Binding-site contacts:
Ligand atom CG contacts residue ALA88 of chain 3.A at 3.8 Å (hydrophobic).
Ligand atom CG contacts residue TYR42 of chain 1.A at 3.6 Å (hydrophobic).
Ligand atom C contacts residue SER33 of chain 1.A at 3.2 Å.
Ligand atom OE1 contacts residue TRP67 of chain 1.A at 3.8 Å.
Ligand atom NE2 contacts residue TRP67 of chain 1.A at 3.5 Å.
Ligand atom CA contacts residue LEA1 of chain 1.E at 3.6 Å.
Ligand atom CA contacts residue ALA34 of chain 1.A at 3.6 Å (hydrophobic).
Ligand atom CE1 contacts residue TRP67 of chain 1.A at 3.4 Å (hydrophobic).
Ligand atom CB contacts residue TRP108 of chain 4.B at 3.6 Å (hydrophobic).
Ligand atom O contacts residue ALA34 of chain 1.A at 3.4 Å.
Ligand atom OE1 contacts residue THR78 of chain 1.A at 2.6 Å (h-bond).
Ligand atom CB contacts residue LEA1 of chain 1.E at 2.8 Å.
Ligand atom CB contacts residue TYR42 of chain 1.A at 3.7 Å (hydrophobic).
Ligand atom NE2 contacts residue TRP96 of chain 1.A at 3.3 Å.
Ligand atom O contacts residue LEA1 of chain 1.E at 3.5 Å.
Ligand atom N contacts residue LEA1 of chain 1.E at 3.6 Å.
Ligand atom N contacts residue ALA34 of chain 1.A at 3.8 Å.
Ligand atom NE2 contacts residue SER76 of chain 1.A at 3.1 Å (h-bond).
Ligand atom CD contacts residue THR78 of chain 1.A at 3.8 Å.
Ligand atom CD contacts residue LEA1 of chain 1.E at 3.6 Å.
Ligand atom CB contacts residue TRP67 of chain 1.A at 3.8 Å (hydrophobic).
Ligand atom CB contacts residue TRP67 of chain 1.A at 3.7 Å (hydrophobic).
Ligand atom SG contacts residue LEA1 of chain 1.E at 1.8 Å.
Ligand atom CD contacts residue ALA34 of chain 1.A at 3.7 Å (hydrophobic).
Ligand atom O contacts residue TRP67 of chain 1.A at 3.6 Å.
Ligand atom C contacts residue LEA1 of chain 1.E at 3.1 Å.
Ligand atom CG contacts residue VAL35 of chain 1.A at 3.5 Å (hydrophobic).
Ligand atom CG contacts residue TRP67 of chain 1.A at 3.4 Å (hydrophobic).
Ligand atom CA contacts residue TRP108 of chain 4.B at 3.4 Å (hydrophobic).
Ligand atom CA contacts residue LEA1 of chain 1.E at 2.4 Å.
Ligand atom OE1 contacts residue LEU98 of chain 1.A at 3.7 Å.
Ligand atom N contacts residue LEA1 of chain 1.E at 1.3 Å.
Ligand atom CA contacts residue SER33 of chain 1.A at 3.3 Å.
Ligand atom O contacts residue SER33 of chain 1.A at 3.7 Å.
Ligand atom O contacts residue SER33 of chain 1.A at 3.1 Å (h-bond).
Ligand atom CD contacts residue ALA88 of chain 3.A at 3.3 Å (hydrophobic).
Ligand atom CG contacts residue ALA34 of chain 1.A at 3.2 Å (hydrophobic).
Ligand atom CD contacts residue TRP108 of chain 4.B at 3.5 Å (hydrophobic).
Ligand atom CB contacts residue LEA1 of chain 1.E at 3.7 Å.
Ligand atom O contacts residue LEU13 of chain 1.A at 3.3 Å.

Sequence of chain 4.B:
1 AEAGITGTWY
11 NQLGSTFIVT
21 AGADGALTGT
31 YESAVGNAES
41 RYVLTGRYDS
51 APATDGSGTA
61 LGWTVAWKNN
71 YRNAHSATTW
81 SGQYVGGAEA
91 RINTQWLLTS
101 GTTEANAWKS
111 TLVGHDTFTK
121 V

Sequence of chain 3.A:
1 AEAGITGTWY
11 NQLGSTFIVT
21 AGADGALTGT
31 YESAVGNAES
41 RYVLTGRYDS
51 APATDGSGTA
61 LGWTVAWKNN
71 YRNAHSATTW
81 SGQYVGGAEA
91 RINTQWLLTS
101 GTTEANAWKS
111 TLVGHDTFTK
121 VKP

This protein binds this small molecule.
Small molecule (SMILES): NC(=O)CC[C@H](NC(=O)[C@@H]1CCCN1C(=O)[C@@H](N)Cc1c[nH]cn1)C(=O)NCC(=O)N1CCC[C@H]1C(=O)N1CCC[C@H]1C(=O)N[C@@H](CS)C(=O)N[C@@H](CCCC[NH3+])C(N)=O

Sequence of chain 1.A:
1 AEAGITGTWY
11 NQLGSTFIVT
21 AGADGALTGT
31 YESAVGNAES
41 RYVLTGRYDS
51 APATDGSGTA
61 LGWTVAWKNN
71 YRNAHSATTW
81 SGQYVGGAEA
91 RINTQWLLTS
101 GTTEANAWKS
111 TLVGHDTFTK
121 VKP